Sequence of chain 1.A:
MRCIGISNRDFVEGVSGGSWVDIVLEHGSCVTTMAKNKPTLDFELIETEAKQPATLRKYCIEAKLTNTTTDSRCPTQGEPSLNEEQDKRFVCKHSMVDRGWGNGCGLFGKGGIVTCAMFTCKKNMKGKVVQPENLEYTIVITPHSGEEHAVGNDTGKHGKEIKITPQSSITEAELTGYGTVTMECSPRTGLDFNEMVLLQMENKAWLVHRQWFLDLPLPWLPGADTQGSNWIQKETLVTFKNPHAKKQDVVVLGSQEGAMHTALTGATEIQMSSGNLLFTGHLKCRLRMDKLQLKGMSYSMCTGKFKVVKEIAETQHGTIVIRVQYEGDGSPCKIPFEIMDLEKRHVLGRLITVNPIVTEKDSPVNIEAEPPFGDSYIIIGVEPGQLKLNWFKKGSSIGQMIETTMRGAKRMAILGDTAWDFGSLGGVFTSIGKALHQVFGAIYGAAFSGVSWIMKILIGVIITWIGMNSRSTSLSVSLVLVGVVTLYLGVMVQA

Binding-site contacts:
Ligand atom C5 contacts residue HIS158 of chain 1.A at 4.0 Å.
Ligand atom O5 contacts residue HIS158 of chain 1.A at 3.2 Å.
Ligand atom C1 contacts residue HIS149 of chain 1.A at 3.6 Å.
Ligand atom C5 contacts residue GLY156 of chain 1.A at 4.1 Å.
Ligand atom C6 contacts residue HIS158 of chain 1.A at 3.6 Å.
Ligand atom O5 contacts residue ASN153 of chain 1.A at 2.3 Å (h-bond).
Ligand atom C7 contacts residue HIS149 of chain 1.A at 4.3 Å.
Ligand atom O5 contacts residue THR155 of chain 1.A at 3.9 Å.
Ligand atom O3 contacts residue HIS149 of chain 1.A at 4.2 Å.
Ligand atom O6 contacts residue HIS149 of chain 1.A at 3.5 Å.
Ligand atom N2 contacts residue HIS149 of chain 1.A at 4.2 Å.
Ligand atom C1 contacts residue ASN153 of chain 1.A at 1.4 Å.
Ligand atom O6 contacts residue HIS158 of chain 1.A at 3.5 Å.
Ligand atom N2 contacts residue ASN153 of chain 1.A at 3.1 Å (h-bond).
Ligand atom O5 contacts residue HIS149 of chain 1.A at 3.6 Å (h-bond).
Ligand atom C4 contacts residue HIS149 of chain 1.A at 3.7 Å.
Ligand atom C7 contacts residue ASN153 of chain 1.A at 4.1 Å.
Ligand atom O7 contacts residue HIS149 of chain 1.A at 3.3 Å.
Ligand atom C3 contacts residue ASN153 of chain 1.A at 3.9 Å.
Ligand atom C5 contacts residue ASN153 of chain 1.A at 3.6 Å.
Ligand atom C2 contacts residue HIS149 of chain 1.A at 3.4 Å.
Ligand atom C5 contacts residue HIS149 of chain 1.A at 4.2 Å.
Ligand atom O5 contacts residue GLY156 of chain 1.A at 4.1 Å.
Ligand atom C2 contacts residue ASN153 of chain 1.A at 2.5 Å.
Ligand atom C8 contacts residue ASN153 of chain 1.A at 4.5 Å.
Ligand atom C6 contacts residue GLY156 of chain 1.A at 3.8 Å.
Ligand atom C4 contacts residue ASN153 of chain 1.A at 4.2 Å.
Ligand atom C1 contacts residue THR155 of chain 1.A at 3.9 Å.
Ligand atom C1 contacts residue HIS158 of chain 1.A at 4.2 Å.
Ligand atom C3 contacts residue HIS149 of chain 1.A at 4.3 Å.

This small molecule binds to this protein.
Small molecule (SMILES): CC(=O)N[C@H]1[C@H](O[C@H]2[C@H](O)[C@@H](NC(C)=O)CO[C@@H]2CO)O[C@H](CO)[C@@H](O)[C@@H]1O